Binding-site contacts:
Ligand atom N contacts residue TRP367 of chain 1.A at 3.6 Å.
Ligand atom O contacts residue HIS247 of chain 1.A at 3.6 Å.
Ligand atom N contacts residue TRP367 of chain 1.A at 3.5 Å (h-bond).
Ligand atom OE2 contacts residue TRP351 of chain 1.A at 3.0 Å (h-bond).
Ligand atom OG contacts residue GLU325 of chain 1.A at 2.6 Å (salt-bridge).
Ligand atom N contacts residue GLN258 of chain 1.A at 2.8 Å (h-bond).
Ligand atom C contacts residue ARG353 of chain 1.A at 3.5 Å.
Ligand atom C contacts residue CYS368 of chain 1.A at 3.6 Å (hydrophobic).
Ligand atom OE2 contacts residue SER289 of chain 1.A at 3.5 Å.
Ligand atom CA contacts residue TRP367 of chain 1.A at 3.8 Å (hydrophobic).
Ligand atom C contacts residue GLN258 of chain 1.A at 3.6 Å.
Ligand atom CD contacts residue TRP351 of chain 1.A at 3.7 Å (hydrophobic).
Ligand atom N contacts residue GLU325 of chain 1.A at 3.1 Å (salt-bridge).
Ligand atom CA contacts residue GLN258 of chain 1.A at 3.4 Å.
Ligand atom NE2 contacts residue ARG273 of chain 1.A at 3.5 Å (salt-bridge).
Ligand atom O contacts residue TRP351 of chain 1.A at 3.3 Å.
Ligand atom N contacts residue CYS368 of chain 1.A at 2.9 Å (h-bond).
Ligand atom O contacts residue GLY369 of chain 1.A at 3.6 Å.
Ligand atom OE1 contacts residue THR349 of chain 1.A at 3.8 Å.
Ligand atom O contacts residue LYS257 of chain 1.A at 3.1 Å.
Ligand atom CB contacts residue TRP367 of chain 1.A at 3.3 Å (hydrophobic).
Ligand atom CA contacts residue LYS257 of chain 1.A at 3.6 Å.
Ligand atom C contacts residue LYS257 of chain 1.A at 3.5 Å.
Ligand atom CA contacts residue HIS247 of chain 1.A at 3.8 Å.
Ligand atom N contacts residue LYS257 of chain 1.A at 3.1 Å (salt-bridge).
Ligand atom C contacts residue TRP367 of chain 1.A at 3.4 Å (hydrophobic).
Ligand atom CB contacts residue GLU325 of chain 1.A at 3.2 Å.
Ligand atom O contacts residue CYS368 of chain 1.A at 3.0 Å (h-bond).
Ligand atom OG contacts residue TRP351 of chain 1.A at 3.6 Å.
Ligand atom N contacts residue GLN258 of chain 1.A at 3.3 Å (h-bond).
Ligand atom N contacts residue HIS247 of chain 1.A at 3.2 Å (h-bond).
Ligand atom CB contacts residue CYS370 of chain 1.A at 3.7 Å (hydrophobic).
Ligand atom N contacts residue LEU322 of chain 1.A at 3.7 Å.
Ligand atom CA contacts residue TRP367 of chain 1.A at 3.7 Å (hydrophobic).
Ligand atom O contacts residue ARG353 of chain 1.A at 2.8 Å (salt-bridge).
Ligand atom O contacts residue TRP367 of chain 1.A at 3.2 Å (h-bond).
Ligand atom O contacts residue CYS370 of chain 1.A at 2.9 Å (h-bond).
Ligand atom CA contacts residue CYS368 of chain 1.A at 3.4 Å (hydrophobic).
Ligand atom O contacts residue ARG353 of chain 1.A at 3.0 Å (salt-bridge).
Ligand atom NE2 contacts residue ARG262 of chain 1.A at 3.5 Å (salt-bridge).

Sequence of chain 1.A:
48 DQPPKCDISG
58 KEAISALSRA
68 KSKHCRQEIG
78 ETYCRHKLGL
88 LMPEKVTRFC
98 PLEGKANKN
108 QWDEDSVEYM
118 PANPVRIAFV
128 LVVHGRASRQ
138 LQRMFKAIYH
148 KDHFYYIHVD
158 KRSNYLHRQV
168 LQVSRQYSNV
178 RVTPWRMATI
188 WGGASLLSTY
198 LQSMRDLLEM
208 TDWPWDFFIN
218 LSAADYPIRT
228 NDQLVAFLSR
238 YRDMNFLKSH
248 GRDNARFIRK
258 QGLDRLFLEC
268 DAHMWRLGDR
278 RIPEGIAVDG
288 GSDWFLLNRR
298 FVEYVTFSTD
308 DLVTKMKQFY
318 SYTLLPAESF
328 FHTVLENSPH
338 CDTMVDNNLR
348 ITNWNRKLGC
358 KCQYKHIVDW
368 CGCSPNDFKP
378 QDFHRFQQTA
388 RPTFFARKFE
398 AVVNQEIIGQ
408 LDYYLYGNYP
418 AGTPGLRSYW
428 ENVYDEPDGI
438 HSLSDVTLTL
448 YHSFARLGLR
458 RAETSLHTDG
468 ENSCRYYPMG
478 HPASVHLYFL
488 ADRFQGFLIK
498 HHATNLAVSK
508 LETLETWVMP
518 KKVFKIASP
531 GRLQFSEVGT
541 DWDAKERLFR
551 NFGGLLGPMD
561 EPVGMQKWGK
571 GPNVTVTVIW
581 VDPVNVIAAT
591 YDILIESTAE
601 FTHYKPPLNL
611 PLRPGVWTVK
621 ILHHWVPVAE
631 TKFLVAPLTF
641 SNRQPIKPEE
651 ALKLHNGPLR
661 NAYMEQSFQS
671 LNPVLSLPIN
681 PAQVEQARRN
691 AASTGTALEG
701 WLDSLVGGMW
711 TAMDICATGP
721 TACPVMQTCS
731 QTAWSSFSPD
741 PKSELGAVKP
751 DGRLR

A protein and the small-molecule ligand that binds it are described below.
Small molecule (SMILES): C[C@H](N)C(=O)N[C@@H](C)C(=O)N[C@@H](CCC(=O)O)C(=O)NCC(=O)N[C@@H](CO)C(=O)NCC(=O)NCC(=O)NCC(=O)N[C@H](C=O)CCC(N)=O